Binding-site contacts:
Ligand atom C3' contacts residue GLU107 of chain 1.B at 3.4 Å.
Ligand atom O2' contacts residue GLN32 of chain 1.B at 2.8 Å (h-bond).
Ligand atom C8 contacts residue SER158 of chain 1.B at 3.3 Å.
Ligand atom C1' contacts residue GLU107 of chain 1.B at 3.3 Å.
Ligand atom S5' contacts residue ASP156 of chain 1.B at 3.6 Å.
Ligand atom C4' contacts residue GLY85 of chain 1.B at 3.6 Å.
Ligand atom N3 contacts residue GLY84 of chain 1.B at 3.5 Å.
Ligand atom C6 contacts residue ASP138 of chain 1.B at 3.6 Å.
Ligand atom N6 contacts residue THR166 of chain 1.B at 3.3 Å (h-bond).
Ligand atom N1 contacts residue ALA139 of chain 1.B at 3.0 Å (h-bond).
Ligand atom N6 contacts residue PRO163 of chain 1.B at 2.9 Å (h-bond).
Ligand atom S5' contacts residue ASP87 of chain 1.B at 3.4 Å (salt-bridge).
Ligand atom C2 contacts residue ILE108 of chain 1.B at 3.5 Å (hydrophobic).
Ligand atom CS contacts residue ASP87 of chain 1.B at 3.4 Å.
Ligand atom N7 contacts residue PRO163 of chain 1.B at 3.2 Å.
Ligand atom O3' contacts residue GLU107 of chain 1.B at 2.6 Å (salt-bridge).
Ligand atom N1 contacts residue ASP138 of chain 1.B at 3.7 Å.
Ligand atom O2' contacts residue GLU107 of chain 1.B at 2.5 Å (salt-bridge).
Ligand atom O3' contacts residue VAL112 of chain 1.B at 3.5 Å.
Ligand atom C4' contacts residue GLU107 of chain 1.B at 3.5 Å.
Ligand atom C2 contacts residue CYS106 of chain 1.B at 3.4 Å (hydrophobic).
Ligand atom O4' contacts residue SER158 of chain 1.B at 3.6 Å.
Ligand atom N3 contacts residue ILE108 of chain 1.B at 3.3 Å (h-bond).
Ligand atom C4 contacts residue ILE108 of chain 1.B at 3.5 Å (hydrophobic).
Ligand atom O2' contacts residue ILE108 of chain 1.B at 3.7 Å.
Ligand atom C5' contacts residue ASP156 of chain 1.B at 3.2 Å.
Ligand atom C2' contacts residue GLU107 of chain 1.B at 3.3 Å.
Ligand atom S5' contacts residue 4ZY1 of chain 1.G at 3.6 Å.
Ligand atom C5' contacts residue SER157 of chain 1.B at 3.7 Å.
Ligand atom C5 contacts residue ILE108 of chain 1.B at 3.7 Å (hydrophobic).
Ligand atom N6 contacts residue ASP138 of chain 1.B at 2.9 Å (salt-bridge).
Ligand atom C5' contacts residue SER158 of chain 1.B at 3.5 Å.
Ligand atom S5' contacts residue GLY85 of chain 1.B at 3.7 Å.
Ligand atom C2' contacts residue GLN32 of chain 1.B at 3.7 Å.
Ligand atom N6 contacts residue LEU167 of chain 1.B at 3.6 Å.
Ligand atom O4' contacts residue GLY84 of chain 1.B at 3.5 Å.
Ligand atom C2 contacts residue GLU137 of chain 1.B at 3.7 Å.
Ligand atom C1' contacts residue GLY84 of chain 1.B at 3.7 Å.
Ligand atom N3 contacts residue CYS106 of chain 1.B at 3.7 Å.
Ligand atom N7 contacts residue ALA164 of chain 1.B at 3.2 Å (h-bond).

This small molecule binds to this protein.
Small molecule (SMILES): CSC[C@H]1O[C@@H](n2cnc3c(N)ncnc32)[C@H](O)[C@@H]1O

Sequence of chain 1.B:
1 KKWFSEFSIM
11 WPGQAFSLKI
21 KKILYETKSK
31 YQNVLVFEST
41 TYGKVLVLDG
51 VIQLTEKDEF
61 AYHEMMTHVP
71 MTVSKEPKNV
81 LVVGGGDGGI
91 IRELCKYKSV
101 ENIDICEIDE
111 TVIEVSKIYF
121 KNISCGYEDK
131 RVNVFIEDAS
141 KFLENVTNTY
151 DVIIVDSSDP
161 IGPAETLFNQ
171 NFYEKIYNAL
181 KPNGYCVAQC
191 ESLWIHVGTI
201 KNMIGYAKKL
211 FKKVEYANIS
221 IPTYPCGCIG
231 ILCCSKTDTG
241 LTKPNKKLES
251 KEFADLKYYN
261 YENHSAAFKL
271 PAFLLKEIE